Sequence of chain 1.E:
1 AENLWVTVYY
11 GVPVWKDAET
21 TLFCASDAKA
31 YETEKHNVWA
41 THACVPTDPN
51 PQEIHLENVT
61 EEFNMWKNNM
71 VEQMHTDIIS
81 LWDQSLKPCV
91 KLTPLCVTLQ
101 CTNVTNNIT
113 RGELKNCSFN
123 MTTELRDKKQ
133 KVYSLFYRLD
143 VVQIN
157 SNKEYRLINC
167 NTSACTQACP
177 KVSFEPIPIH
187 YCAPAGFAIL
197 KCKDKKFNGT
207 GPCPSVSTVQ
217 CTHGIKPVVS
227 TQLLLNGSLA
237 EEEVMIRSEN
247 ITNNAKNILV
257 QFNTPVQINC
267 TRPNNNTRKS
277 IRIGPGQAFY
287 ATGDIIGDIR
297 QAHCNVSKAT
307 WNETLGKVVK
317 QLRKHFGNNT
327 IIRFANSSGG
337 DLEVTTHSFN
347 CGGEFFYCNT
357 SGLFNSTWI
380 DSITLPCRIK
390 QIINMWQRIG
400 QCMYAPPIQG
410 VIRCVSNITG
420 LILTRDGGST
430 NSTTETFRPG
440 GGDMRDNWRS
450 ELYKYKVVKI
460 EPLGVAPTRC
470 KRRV

Binding-site contacts:
Ligand atom C1 contacts residue ASN361 of chain 1.E at 1.4 Å.
Ligand atom O7 contacts residue ASN361 of chain 1.E at 3.8 Å.
Ligand atom C3 contacts residue ASN361 of chain 1.E at 3.8 Å.
Ligand atom C8 contacts residue ASN361 of chain 1.E at 3.7 Å.
Ligand atom C7 contacts residue ASN361 of chain 1.E at 3.6 Å.
Ligand atom C5 contacts residue ASN361 of chain 1.E at 3.7 Å.
Ligand atom O5 contacts residue ASN361 of chain 1.E at 2.3 Å (h-bond).
Ligand atom C2 contacts residue ASN361 of chain 1.E at 2.5 Å.
Ligand atom C4 contacts residue ASN361 of chain 1.E at 4.3 Å.
Ligand atom N2 contacts residue ASN361 of chain 1.E at 3.0 Å (h-bond).

The small molecule below binds the protein below.
Small molecule (SMILES): CC(=O)N[C@H]1[C@H](O[C@H]2[C@H](O)[C@@H](NC(C)=O)CO[C@@H]2CO)O[C@H](CO)[C@@H](O[C@@H]2O[C@H](CO)[C@@H](O)[C@H](O)[C@@H]2O)[C@@H]1O